Binding-site contacts:
Ligand atom C7 contacts residue P4G1 of chain 1.R at 4.1 Å.
Ligand atom N2 contacts residue ASN219 of chain 1.A at 2.8 Å (h-bond).
Ligand atom O6 contacts residue VAL257 of chain 1.A at 4.1 Å.
Ligand atom O7 contacts residue ASN219 of chain 1.A at 3.5 Å (h-bond).
Ligand atom C6 contacts residue VAL257 of chain 1.A at 3.8 Å (hydrophobic).
Ligand atom O5 contacts residue LYS258 of chain 1.A at 3.3 Å (salt-bridge).
Ligand atom O6 contacts residue TYR487 of chain 1.A at 3.5 Å.
Ligand atom C2 contacts residue THR256 of chain 1.A at 4.4 Å.
Ligand atom C6 contacts residue LYS258 of chain 1.A at 3.7 Å.
Ligand atom O7 contacts residue THR255 of chain 1.A at 3.8 Å.
Ligand atom C8 contacts residue TYR487 of chain 1.A at 3.9 Å (hydrophobic).
Ligand atom O6 contacts residue LYS258 of chain 1.A at 3.2 Å (salt-bridge).
Ligand atom N2 contacts residue P4G1 of chain 1.R at 4.1 Å.
Ligand atom O5 contacts residue VAL257 of chain 1.A at 3.5 Å.
Ligand atom C5 contacts residue LYS258 of chain 1.A at 4.1 Å.
Ligand atom C6 contacts residue TYR487 of chain 1.A at 4.3 Å (hydrophobic).
Ligand atom C7 contacts residue ASN219 of chain 1.A at 3.3 Å.
Ligand atom O5 contacts residue THR256 of chain 1.A at 3.8 Å.
Ligand atom C8 contacts residue P4G1 of chain 1.R at 4.2 Å.
Ligand atom C1 contacts residue THR256 of chain 1.A at 3.9 Å.
Ligand atom C1 contacts residue VAL257 of chain 1.A at 4.5 Å (hydrophobic).
Ligand atom C5 contacts residue ASN219 of chain 1.A at 3.7 Å.
Ligand atom C8 contacts residue ASN219 of chain 1.A at 4.4 Å.
Ligand atom C1 contacts residue LYS258 of chain 1.A at 4.0 Å.
Ligand atom O3 contacts residue P4G1 of chain 1.R at 3.4 Å.
Ligand atom O5 contacts residue ASN219 of chain 1.A at 2.4 Å (h-bond).
Ligand atom C2 contacts residue ASN219 of chain 1.A at 2.4 Å.
Ligand atom C3 contacts residue ASN219 of chain 1.A at 3.8 Å.
Ligand atom O7 contacts residue P4G1 of chain 1.R at 4.0 Å.
Ligand atom C4 contacts residue ASN219 of chain 1.A at 4.2 Å.
Ligand atom C5 contacts residue VAL257 of chain 1.A at 4.4 Å (hydrophobic).
Ligand atom C1 contacts residue ASN219 of chain 1.A at 1.4 Å.

Sequence of chain 1.A:
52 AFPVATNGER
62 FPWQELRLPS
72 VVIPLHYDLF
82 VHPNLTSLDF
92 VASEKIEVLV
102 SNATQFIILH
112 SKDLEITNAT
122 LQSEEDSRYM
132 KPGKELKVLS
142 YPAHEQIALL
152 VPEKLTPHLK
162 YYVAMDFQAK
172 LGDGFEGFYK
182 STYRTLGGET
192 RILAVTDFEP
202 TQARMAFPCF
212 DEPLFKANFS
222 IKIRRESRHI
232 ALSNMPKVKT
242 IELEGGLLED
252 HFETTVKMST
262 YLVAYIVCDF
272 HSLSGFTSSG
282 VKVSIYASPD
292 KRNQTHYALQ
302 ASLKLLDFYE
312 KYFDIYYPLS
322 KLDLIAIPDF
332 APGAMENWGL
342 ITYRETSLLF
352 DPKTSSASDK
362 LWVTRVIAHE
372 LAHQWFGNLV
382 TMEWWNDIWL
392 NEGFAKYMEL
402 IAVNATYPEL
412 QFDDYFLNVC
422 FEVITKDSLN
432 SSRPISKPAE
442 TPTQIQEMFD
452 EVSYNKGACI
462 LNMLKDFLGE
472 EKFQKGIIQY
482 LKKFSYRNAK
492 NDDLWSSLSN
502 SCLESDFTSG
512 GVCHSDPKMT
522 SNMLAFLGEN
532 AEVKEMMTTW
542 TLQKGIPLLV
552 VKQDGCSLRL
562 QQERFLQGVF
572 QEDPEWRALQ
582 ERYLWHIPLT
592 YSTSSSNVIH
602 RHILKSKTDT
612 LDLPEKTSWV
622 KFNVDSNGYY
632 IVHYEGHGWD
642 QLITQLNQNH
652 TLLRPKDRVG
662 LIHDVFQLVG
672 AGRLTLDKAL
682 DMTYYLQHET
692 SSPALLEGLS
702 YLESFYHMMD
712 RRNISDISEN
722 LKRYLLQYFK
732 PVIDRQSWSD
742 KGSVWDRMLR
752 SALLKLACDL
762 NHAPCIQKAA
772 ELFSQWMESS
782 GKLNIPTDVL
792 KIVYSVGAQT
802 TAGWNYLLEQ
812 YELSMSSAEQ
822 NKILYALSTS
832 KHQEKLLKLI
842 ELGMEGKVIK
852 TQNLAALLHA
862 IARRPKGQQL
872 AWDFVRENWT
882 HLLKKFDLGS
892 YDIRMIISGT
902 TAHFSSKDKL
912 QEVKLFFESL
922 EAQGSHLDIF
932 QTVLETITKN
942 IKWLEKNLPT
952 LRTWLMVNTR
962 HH

A protein and the small-molecule ligand that binds it are described below.
Small molecule (SMILES): CC(=O)N[C@H]1[C@H](O[C@H]2[C@H](O)[C@@H](NC(C)=O)CO[C@@H]2CO)O[C@H](CO)[C@@H](O[C@@H]2O[C@H](CO)[C@@H](O)[C@H](O)[C@@H]2O)[C@@H]1O